Sequence of chain 1.K:
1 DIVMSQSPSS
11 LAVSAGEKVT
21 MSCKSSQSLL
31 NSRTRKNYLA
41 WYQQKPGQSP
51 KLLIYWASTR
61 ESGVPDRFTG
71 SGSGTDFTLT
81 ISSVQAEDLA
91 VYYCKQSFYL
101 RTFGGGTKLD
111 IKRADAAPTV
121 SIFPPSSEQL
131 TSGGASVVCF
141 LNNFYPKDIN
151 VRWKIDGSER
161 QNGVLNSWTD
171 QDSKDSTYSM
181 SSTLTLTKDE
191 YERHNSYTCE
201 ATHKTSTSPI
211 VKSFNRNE

Sequence of chain 1.G:
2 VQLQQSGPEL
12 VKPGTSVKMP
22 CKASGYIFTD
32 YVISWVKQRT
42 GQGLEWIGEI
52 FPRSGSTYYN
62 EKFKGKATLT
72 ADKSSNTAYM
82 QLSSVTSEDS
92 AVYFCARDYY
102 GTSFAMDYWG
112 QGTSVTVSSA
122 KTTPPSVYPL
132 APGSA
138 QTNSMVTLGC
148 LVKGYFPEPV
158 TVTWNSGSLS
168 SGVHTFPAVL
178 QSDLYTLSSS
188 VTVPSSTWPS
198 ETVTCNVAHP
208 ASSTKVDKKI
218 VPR

The protein below binds the small molecule below.
Small molecule (SMILES): CC(C)[C@H](NC(=O)[C@@H](N)Cc1cnc[nH]1)C(=O)N1CCC[C@H]1C(=O)NCC(=O)NCC(=O)NCC=O

Binding-site contacts:
Ligand atom C contacts residue PHE98 of chain 1.K at 3.5 Å (hydrophobic).
Ligand atom CA contacts residue TYR101 of chain 1.G at 3.4 Å (hydrophobic).
Ligand atom CE1 contacts residue PHE52 of chain 1.G at 3.8 Å (hydrophobic).
Ligand atom O contacts residue LEU100 of chain 1.K at 3.3 Å (h-bond).
Ligand atom CB contacts residue TYR99 of chain 1.K at 3.5 Å (hydrophobic).
Ligand atom ND1 contacts residue PHE52 of chain 1.G at 3.6 Å.
Ligand atom NE2 contacts residue GLU50 of chain 1.G at 3.9 Å.
Ligand atom CG2 contacts residue TYR101 of chain 1.G at 3.6 Å (hydrophobic).
Ligand atom CD2 contacts residue TYR101 of chain 1.G at 3.9 Å (hydrophobic).
Ligand atom C contacts residue TYR59 of chain 1.G at 3.9 Å (hydrophobic).
Ligand atom NE2 contacts residue VAL33 of chain 1.G at 3.8 Å.
Ligand atom O contacts residue TYR59 of chain 1.G at 2.8 Å (h-bond).
Ligand atom N contacts residue PHE98 of chain 1.K at 2.5 Å (h-bond).
Ligand atom CA contacts residue TYR38 of chain 1.K at 3.9 Å (hydrophobic).
Ligand atom C contacts residue TYR38 of chain 1.K at 3.8 Å (hydrophobic).
Ligand atom CA contacts residue ASN31 of chain 1.K at 3.6 Å.
Ligand atom O contacts residue TYR101 of chain 1.G at 3.6 Å.
Ligand atom C contacts residue ASN31 of chain 1.K at 3.7 Å.
Ligand atom N contacts residue PHE105 of chain 1.G at 3.3 Å.
Ligand atom ND1 contacts residue SER57 of chain 1.G at 3.3 Å (h-bond).
Ligand atom O contacts residue ASN31 of chain 1.K at 2.6 Å (h-bond).
Ligand atom CE1 contacts residue TYR59 of chain 1.G at 3.5 Å (hydrophobic).
Ligand atom CA contacts residue SER97 of chain 1.K at 3.7 Å.
Ligand atom O contacts residue ARG101 of chain 1.K at 3.0 Å (salt-bridge).
Ligand atom O contacts residue PHE105 of chain 1.G at 3.7 Å.
Ligand atom C contacts residue PHE105 of chain 1.G at 3.3 Å (hydrophobic).
Ligand atom CE1 contacts residue SER57 of chain 1.G at 3.5 Å.
Ligand atom C contacts residue SER97 of chain 1.K at 3.8 Å.
Ligand atom N contacts residue TYR101 of chain 1.G at 3.1 Å (h-bond).
Ligand atom CG contacts residue PHE52 of chain 1.G at 3.9 Å (hydrophobic).
Ligand atom CA contacts residue PHE98 of chain 1.K at 3.1 Å (hydrophobic).
Ligand atom N contacts residue SER97 of chain 1.K at 2.9 Å (h-bond).
Ligand atom O contacts residue TYR38 of chain 1.K at 3.3 Å.
Ligand atom N contacts residue TYR101 of chain 1.G at 3.8 Å.
Ligand atom C contacts residue LEU100 of chain 1.K at 3.8 Å (hydrophobic).
Ligand atom ND1 contacts residue TYR59 of chain 1.G at 3.5 Å.
Ligand atom O contacts residue GLU50 of chain 1.G at 3.7 Å.
Ligand atom CG contacts residue TYR59 of chain 1.G at 3.8 Å (hydrophobic).
Ligand atom C contacts residue TYR101 of chain 1.G at 3.7 Å (hydrophobic).
Ligand atom CA contacts residue PHE105 of chain 1.G at 3.6 Å (hydrophobic).